Binding-site contacts:
Ligand atom N4 contacts residue GLY206 of chain 1.A at 3.5 Å (h-bond).
Ligand atom C1 contacts residue PHE162 of chain 1.A at 3.5 Å (hydrophobic).
Ligand atom CL contacts residue GLY206 of chain 1.A at 3.5 Å.
Ligand atom C10 contacts residue GLU207 of chain 1.A at 3.5 Å.
Ligand atom C4 contacts residue PHE162 of chain 1.A at 3.6 Å (hydrophobic).
Ligand atom C7 contacts residue GLY206 of chain 1.A at 3.5 Å.
Ligand atom C21 contacts residue GLY206 of chain 1.A at 3.4 Å.
Ligand atom N2 contacts residue PHE162 of chain 1.A at 3.6 Å.
Ligand atom CL1 contacts residue ILE203 of chain 1.A at 3.5 Å.
Ligand atom C20 contacts residue SER185 of chain 1.A at 3.5 Å.
Ligand atom C16 contacts residue GLY206 of chain 1.A at 3.5 Å.
Ligand atom C19 contacts residue CYS181 of chain 1.A at 3.6 Å (hydrophobic).
Ligand atom C9 contacts residue GLY206 of chain 1.A at 3.7 Å.
Ligand atom CL1 contacts residue SER180 of chain 1.A at 3.5 Å.
Ligand atom N1 contacts residue TYR86 of chain 1.A at 3.7 Å.
Ligand atom C20 contacts residue GLN182 of chain 1.A at 3.6 Å.
Ligand atom C8 contacts residue TRP205 of chain 1.A at 3.6 Å (hydrophobic).
Ligand atom C contacts residue PHE162 of chain 1.A at 3.5 Å (hydrophobic).
Ligand atom C18 contacts residue GLY206 of chain 1.A at 3.3 Å.
Ligand atom C2 contacts residue TYR86 of chain 1.A at 3.5 Å (hydrophobic).
Ligand atom N7 contacts residue ASP179 of chain 1.A at 3.4 Å (salt-bridge).
Ligand atom O1 contacts residue CYS209 of chain 1.A at 3.3 Å (h-bond).
Ligand atom CL1 contacts residue CYS181 of chain 1.A at 3.6 Å.
Ligand atom N6 contacts residue GLY206 of chain 1.A at 3.3 Å.
Ligand atom N7 contacts residue SER180 of chain 1.A at 2.8 Å (h-bond).
Ligand atom O1 contacts residue GLY206 of chain 1.A at 3.2 Å.
Ligand atom N3 contacts residue GLY206 of chain 1.A at 2.8 Å (h-bond).
Ligand atom C10 contacts residue GLY206 of chain 1.A at 3.7 Å.
Ligand atom C6 contacts residue GLY206 of chain 1.A at 3.6 Å.
Ligand atom C2 contacts residue TRP205 of chain 1.A at 3.6 Å (hydrophobic).
Ligand atom N6 contacts residue CYS209 of chain 1.A at 3.5 Å (h-bond).
Ligand atom O1 contacts residue GLU207 of chain 1.A at 3.7 Å.
Ligand atom C14 contacts residue GLU207 of chain 1.A at 3.5 Å.
Ligand atom C19 contacts residue GLY206 of chain 1.A at 3.7 Å.
Ligand atom CL contacts residue TYR86 of chain 1.A at 3.5 Å.
Ligand atom C14 contacts residue GLY206 of chain 1.A at 3.4 Å.
Ligand atom C8 contacts residue TYR86 of chain 1.A at 3.4 Å (hydrophobic).
Ligand atom C21 contacts residue SER180 of chain 1.A at 3.4 Å.
Ligand atom N5 contacts residue GLN182 of chain 1.A at 3.6 Å.
Ligand atom C17 contacts residue GLY206 of chain 1.A at 3.4 Å.

The small molecule below binds the protein below.
Small molecule (SMILES): Cc1ncn(-c2ccc(C(=O)N[C@@H]3[C@H]4CC[C@@H]3N(c3ncc(Cl)c5c(N)noc35)C4)c(Cl)c2)n1

Sequence of chain 1.A:
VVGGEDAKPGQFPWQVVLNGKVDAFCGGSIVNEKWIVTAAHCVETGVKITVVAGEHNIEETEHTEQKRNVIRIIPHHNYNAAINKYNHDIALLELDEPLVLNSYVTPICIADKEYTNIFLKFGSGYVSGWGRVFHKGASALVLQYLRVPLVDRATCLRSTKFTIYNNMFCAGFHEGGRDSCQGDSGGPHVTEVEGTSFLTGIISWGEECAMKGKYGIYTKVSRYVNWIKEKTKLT